Sequence of chain 1.E:
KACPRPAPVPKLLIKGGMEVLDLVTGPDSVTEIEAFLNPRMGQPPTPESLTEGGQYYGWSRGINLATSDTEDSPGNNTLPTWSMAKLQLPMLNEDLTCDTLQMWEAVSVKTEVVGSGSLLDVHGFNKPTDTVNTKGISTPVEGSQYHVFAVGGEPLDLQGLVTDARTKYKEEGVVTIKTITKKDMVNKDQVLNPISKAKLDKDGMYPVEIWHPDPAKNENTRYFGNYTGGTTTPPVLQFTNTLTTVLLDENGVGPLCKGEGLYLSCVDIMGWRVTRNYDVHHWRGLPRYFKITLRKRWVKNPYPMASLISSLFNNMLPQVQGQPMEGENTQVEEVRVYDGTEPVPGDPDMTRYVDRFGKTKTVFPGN

Sequence of chain 1.A:
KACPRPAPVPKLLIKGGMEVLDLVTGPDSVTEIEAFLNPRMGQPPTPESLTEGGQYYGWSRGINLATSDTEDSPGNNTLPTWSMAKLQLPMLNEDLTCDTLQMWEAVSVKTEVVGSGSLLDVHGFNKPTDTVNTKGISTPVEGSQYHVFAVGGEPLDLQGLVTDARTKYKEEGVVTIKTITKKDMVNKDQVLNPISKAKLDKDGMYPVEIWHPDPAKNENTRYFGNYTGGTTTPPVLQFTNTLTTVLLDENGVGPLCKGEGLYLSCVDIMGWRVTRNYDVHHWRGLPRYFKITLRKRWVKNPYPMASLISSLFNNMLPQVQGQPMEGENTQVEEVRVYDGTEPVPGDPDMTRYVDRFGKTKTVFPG

This protein binds this small molecule.
Small molecule (SMILES): CC(=O)N[C@H]1[C@H]([C@H](O)[C@H](O)CO)O[C@@](O[C@H]2[C@@H](O)[C@@H](CO)O[C@@H](O[C@H]3[C@H](O)[C@@H](O)[C@H](O)O[C@@H]3CO)[C@@H]2O)(C(=O)O)C[C@@H]1O

Binding-site contacts:
Ligand atom C5 contacts residue ASN93 of chain 1.E at 4.3 Å.
Ligand atom C7 contacts residue TYR72 of chain 1.E at 4.2 Å (hydrophobic).
Ligand atom C11 contacts residue ASP85 of chain 1.A at 3.8 Å.
Ligand atom C3 contacts residue GLY78 of chain 1.E at 4.2 Å.
Ligand atom C4 contacts residue GLY78 of chain 1.E at 3.4 Å.
Ligand atom O6 contacts residue ARG77 of chain 1.E at 4.0 Å.
Ligand atom O1A contacts residue GLY78 of chain 1.E at 3.6 Å (h-bond).
Ligand atom O10 contacts residue THR291 of chain 1.E at 4.0 Å.
Ligand atom O1A contacts residue TYR72 of chain 1.E at 3.4 Å.
Ligand atom C4 contacts residue TYR72 of chain 1.E at 3.2 Å (hydrophobic).
Ligand atom C8 contacts residue TYR72 of chain 1.E at 4.2 Å (hydrophobic).
Ligand atom C5 contacts residue TYR72 of chain 1.E at 3.5 Å (hydrophobic).
Ligand atom O1B contacts residue ARG77 of chain 1.E at 2.8 Å (salt-bridge).
Ligand atom O4 contacts residue THR291 of chain 1.E at 3.4 Å.
Ligand atom O3 contacts residue GLY78 of chain 1.E at 3.6 Å.
Ligand atom O6 contacts residue THR94 of chain 1.E at 3.7 Å.
Ligand atom N5 contacts residue TYR72 of chain 1.E at 3.2 Å (h-bond).
Ligand atom C3 contacts residue VAL296 of chain 1.E at 3.5 Å (hydrophobic).
Ligand atom O4 contacts residue HIS298 of chain 1.E at 3.1 Å (h-bond).
Ligand atom C3 contacts residue GLY78 of chain 1.E at 4.1 Å.
Ligand atom O8 contacts residue TYR72 of chain 1.E at 3.2 Å (h-bond).
Ligand atom O4 contacts residue VAL296 of chain 1.E at 4.2 Å.
Ligand atom O4 contacts residue GLY78 of chain 1.E at 3.1 Å.
Ligand atom O10 contacts residue ASN293 of chain 1.E at 3.8 Å.
Ligand atom O6 contacts residue GLY78 of chain 1.E at 3.8 Å.
Ligand atom O3 contacts residue VAL296 of chain 1.E at 4.2 Å.
Ligand atom C10 contacts residue TYR72 of chain 1.E at 4.2 Å (hydrophobic).
Ligand atom C6 contacts residue ASN93 of chain 1.E at 3.5 Å.
Ligand atom C2 contacts residue GLY78 of chain 1.E at 4.2 Å.
Ligand atom C4 contacts residue HIS298 of chain 1.E at 3.7 Å.
Ligand atom C3 contacts residue HIS298 of chain 1.E at 3.6 Å.
Ligand atom O4 contacts residue TYR72 of chain 1.E at 3.9 Å.
Ligand atom O1B contacts residue TYR72 of chain 1.E at 3.7 Å.
Ligand atom O1A contacts residue ARG77 of chain 1.E at 3.1 Å (salt-bridge).
Ligand atom C6 contacts residue TYR72 of chain 1.E at 3.5 Å (hydrophobic).
Ligand atom O6 contacts residue ASN93 of chain 1.E at 2.8 Å (h-bond).
Ligand atom C4 contacts residue ARG77 of chain 1.E at 4.2 Å.
Ligand atom C1 contacts residue TYR72 of chain 1.E at 3.7 Å (hydrophobic).
Ligand atom C1 contacts residue ARG77 of chain 1.E at 3.4 Å.
Ligand atom O4 contacts residue ILE79 of chain 1.E at 3.4 Å (h-bond).